Sequence of chain 7.W:
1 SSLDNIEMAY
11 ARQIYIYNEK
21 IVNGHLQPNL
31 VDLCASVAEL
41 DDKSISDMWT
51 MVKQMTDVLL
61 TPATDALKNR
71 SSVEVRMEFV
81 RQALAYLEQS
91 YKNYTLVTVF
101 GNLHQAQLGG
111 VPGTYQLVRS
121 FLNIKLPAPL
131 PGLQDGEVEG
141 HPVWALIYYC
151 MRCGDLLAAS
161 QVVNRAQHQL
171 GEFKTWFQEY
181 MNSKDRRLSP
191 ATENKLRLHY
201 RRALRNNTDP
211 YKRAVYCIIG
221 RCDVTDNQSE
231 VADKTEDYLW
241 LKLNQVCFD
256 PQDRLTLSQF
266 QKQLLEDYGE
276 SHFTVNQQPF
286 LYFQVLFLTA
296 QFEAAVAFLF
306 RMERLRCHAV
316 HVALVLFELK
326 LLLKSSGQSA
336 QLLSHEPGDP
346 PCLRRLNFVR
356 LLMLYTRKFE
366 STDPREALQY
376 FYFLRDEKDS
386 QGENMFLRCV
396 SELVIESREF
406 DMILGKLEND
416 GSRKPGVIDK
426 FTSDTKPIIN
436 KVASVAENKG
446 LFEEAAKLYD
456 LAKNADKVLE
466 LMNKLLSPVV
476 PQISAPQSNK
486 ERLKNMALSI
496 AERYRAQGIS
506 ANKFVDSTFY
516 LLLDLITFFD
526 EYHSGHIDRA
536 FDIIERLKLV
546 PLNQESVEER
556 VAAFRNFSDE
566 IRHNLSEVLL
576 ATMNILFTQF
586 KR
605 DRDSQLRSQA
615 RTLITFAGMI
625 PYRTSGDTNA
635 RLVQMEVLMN

Binding-site contacts:
Ligand atom CG2 contacts residue ASN281 of chain 7.W at 3.6 Å.
Ligand atom O contacts residue THR235 of chain 7.W at 3.1 Å (h-bond).
Ligand atom CB contacts residue TYR238 of chain 7.W at 3.6 Å (hydrophobic).
Ligand atom N contacts residue ASN227 of chain 7.W at 3.0 Å (h-bond).
Ligand atom CA contacts residue ASN227 of chain 7.W at 3.7 Å.
Ligand atom O contacts residue THR235 of chain 7.W at 3.0 Å (h-bond).
Ligand atom CG2 contacts residue HIS277 of chain 7.W at 3.3 Å.
Ligand atom CG contacts residue HIS277 of chain 7.W at 3.8 Å.
Ligand atom N contacts residue TYR273 of chain 7.W at 3.9 Å.
Ligand atom CB contacts residue LEU286 of chain 7.W at 3.9 Å (hydrophobic).
Ligand atom CG2 contacts residue LEU286 of chain 7.W at 3.7 Å (hydrophobic).
Ligand atom C contacts residue THR235 of chain 7.W at 3.6 Å.
Ligand atom CA contacts residue THR235 of chain 7.W at 3.6 Å.
Ligand atom O contacts residue LYS234 of chain 7.W at 3.6 Å.
Ligand atom CG contacts residue ASP233 of chain 7.W at 3.0 Å.
Ligand atom CG contacts residue LYS234 of chain 7.W at 3.3 Å.
Ligand atom C contacts residue ASN281 of chain 7.W at 3.8 Å.
Ligand atom O contacts residue ASN281 of chain 7.W at 2.6 Å (h-bond).
Ligand atom O contacts residue HIS277 of chain 7.W at 3.4 Å.
Ligand atom O contacts residue LEU286 of chain 7.W at 3.2 Å.
Ligand atom CG1 contacts residue TYR94 of chain 7.W at 3.8 Å (hydrophobic).
Ligand atom CG2 contacts residue PHE278 of chain 7.W at 3.7 Å (hydrophobic).
Ligand atom CD contacts residue TYR273 of chain 7.W at 3.3 Å (hydrophobic).
Ligand atom CB contacts residue HIS277 of chain 7.W at 3.7 Å.
Ligand atom C contacts residue THR235 of chain 7.W at 3.6 Å.
Ligand atom CG2 contacts residue GLU236 of chain 7.W at 3.3 Å.
Ligand atom CD1 contacts residue TYR94 of chain 7.W at 3.5 Å (hydrophobic).
Ligand atom N contacts residue THR235 of chain 7.W at 3.9 Å.
Ligand atom O contacts residue TYR94 of chain 7.W at 2.9 Å.
Ligand atom C contacts residue ASN227 of chain 7.W at 3.5 Å.
Ligand atom CD contacts residue HIS277 of chain 7.W at 3.9 Å.
Ligand atom CD1 contacts residue TYR91 of chain 7.W at 3.9 Å (hydrophobic).
Ligand atom CG contacts residue TYR273 of chain 7.W at 3.6 Å (hydrophobic).
Ligand atom CB contacts residue ASP233 of chain 7.W at 3.0 Å.
Ligand atom CG1 contacts residue VAL280 of chain 7.W at 4.0 Å (hydrophobic).
Ligand atom C contacts residue TYR94 of chain 7.W at 4.0 Å (hydrophobic).
Ligand atom C contacts residue THR235 of chain 7.W at 3.6 Å.
Ligand atom C contacts residue LEU286 of chain 7.W at 3.8 Å (hydrophobic).
Ligand atom O contacts residue ASN227 of chain 7.W at 3.6 Å.
Ligand atom N contacts residue THR235 of chain 7.W at 3.5 Å (h-bond).

The small molecule below binds the protein below.
Small molecule (SMILES): CC[C@H](C)[C@H](NC(=O)[C@H](CO)NC(=O)[C@H](CCCN=C(N)N)NC(=O)[C@@H](NC(=O)[C@@H]1CCCN1C(=O)[C@@H]1CCCN1C(=O)[C@H](C)N)C(C)C)C(=O)N[C@H](C=O)Cc1ccc(O)cc1